Sequence of chain 1.F:
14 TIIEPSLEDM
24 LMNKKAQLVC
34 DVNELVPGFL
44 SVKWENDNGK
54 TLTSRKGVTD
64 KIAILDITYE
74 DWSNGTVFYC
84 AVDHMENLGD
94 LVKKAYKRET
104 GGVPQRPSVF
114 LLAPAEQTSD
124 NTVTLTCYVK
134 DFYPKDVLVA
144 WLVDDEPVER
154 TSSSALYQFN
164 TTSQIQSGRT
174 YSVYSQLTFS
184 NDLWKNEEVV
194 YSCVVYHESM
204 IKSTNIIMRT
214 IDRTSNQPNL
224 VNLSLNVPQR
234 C

A protein and the small-molecule ligand that binds it are described below.
Small molecule (SMILES): CC(=O)N[C@H]1[C@H](O[C@H]2[C@H](O)[C@@H](NC(C)=O)CO[C@@H]2CO)O[C@H](CO)[C@@H](O[C@@H]2O[C@H](CO)[C@@H](O)[C@H](O)[C@@H]2O)[C@@H]1O

Binding-site contacts:
Ligand atom O5 contacts residue ASN163 of chain 1.E at 2.4 Å (h-bond).
Ligand atom C1 contacts residue ASN163 of chain 1.E at 1.5 Å.
Ligand atom O6 contacts residue GLN169 of chain 1.F at 2.9 Å (h-bond).
Ligand atom O7 contacts residue GLN169 of chain 1.F at 3.6 Å.
Ligand atom C6 contacts residue ILE168 of chain 1.F at 3.9 Å (hydrophobic).
Ligand atom C3 contacts residue GLN169 of chain 1.F at 3.9 Å.
Ligand atom N2 contacts residue GLN169 of chain 1.F at 4.4 Å.
Ligand atom C5 contacts residue ASN163 of chain 1.E at 3.7 Å.
Ligand atom C7 contacts residue GLN169 of chain 1.F at 4.4 Å.
Ligand atom C4 contacts residue ASN163 of chain 1.E at 4.2 Å.
Ligand atom C5 contacts residue GLN169 of chain 1.F at 3.6 Å.
Ligand atom C5 contacts residue ILE168 of chain 1.F at 4.4 Å (hydrophobic).
Ligand atom C6 contacts residue GLN167 of chain 1.F at 3.9 Å.
Ligand atom O6 contacts residue GLN167 of chain 1.F at 3.7 Å.
Ligand atom O3 contacts residue GLN169 of chain 1.F at 3.8 Å.
Ligand atom C3 contacts residue ASN163 of chain 1.E at 3.8 Å.
Ligand atom O7 contacts residue ASN163 of chain 1.E at 4.4 Å.
Ligand atom O5 contacts residue ILE168 of chain 1.F at 3.5 Å.
Ligand atom C6 contacts residue GLN169 of chain 1.F at 3.6 Å.
Ligand atom C2 contacts residue ASN163 of chain 1.E at 2.4 Å.
Ligand atom O4 contacts residue GLN169 of chain 1.F at 3.7 Å.
Ligand atom C8 contacts residue PHE162 of chain 1.E at 4.0 Å (hydrophobic).
Ligand atom C1 contacts residue ILE168 of chain 1.F at 4.4 Å (hydrophobic).
Ligand atom C7 contacts residue ASN163 of chain 1.E at 3.8 Å.
Ligand atom O5 contacts residue GLN169 of chain 1.F at 3.8 Å.
Ligand atom C2 contacts residue GLN169 of chain 1.F at 3.5 Å.
Ligand atom O7 contacts residue SER170 of chain 1.F at 4.3 Å.
Ligand atom C4 contacts residue GLN169 of chain 1.F at 3.7 Å.
Ligand atom C1 contacts residue GLN169 of chain 1.F at 4.2 Å.
Ligand atom O6 contacts residue ILE168 of chain 1.F at 3.4 Å.
Ligand atom N2 contacts residue ASN163 of chain 1.E at 2.8 Å (h-bond).

Sequence of chain 1.E:
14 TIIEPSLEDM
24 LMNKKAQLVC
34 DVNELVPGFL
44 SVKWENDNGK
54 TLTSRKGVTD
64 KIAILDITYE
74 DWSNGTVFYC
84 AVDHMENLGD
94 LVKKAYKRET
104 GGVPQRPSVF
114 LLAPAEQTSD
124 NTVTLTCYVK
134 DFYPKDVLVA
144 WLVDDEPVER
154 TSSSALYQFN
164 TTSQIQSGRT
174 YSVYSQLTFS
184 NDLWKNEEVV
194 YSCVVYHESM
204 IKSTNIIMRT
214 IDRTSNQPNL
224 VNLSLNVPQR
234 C